Binding-site contacts:
Ligand atom C2 contacts residue ASN103 of chain 1.A at 2.5 Å.
Ligand atom C8 contacts residue ASN103 of chain 1.A at 4.3 Å.
Ligand atom C5 contacts residue GLY114 of chain 1.A at 4.4 Å.
Ligand atom O5 contacts residue ASN103 of chain 1.A at 2.4 Å (h-bond).
Ligand atom O5 contacts residue GLY114 of chain 1.A at 3.9 Å.
Ligand atom C1 contacts residue LYS117 of chain 1.A at 3.4 Å.
Ligand atom N2 contacts residue LYS117 of chain 1.A at 4.2 Å.
Ligand atom C5 contacts residue ASN103 of chain 1.A at 3.7 Å.
Ligand atom C6 contacts residue GLY114 of chain 1.A at 3.6 Å.
Ligand atom C1 contacts residue ASN103 of chain 1.A at 1.4 Å.
Ligand atom C1 contacts residue ARG140 of chain 1.A at 4.3 Å.
Ligand atom N2 contacts residue ASN103 of chain 1.A at 2.9 Å (h-bond).
Ligand atom C3 contacts residue ASN103 of chain 1.A at 3.8 Å.
Ligand atom C7 contacts residue ASN103 of chain 1.A at 3.7 Å.
Ligand atom O5 contacts residue LYS117 of chain 1.A at 4.3 Å.
Ligand atom C7 contacts residue THR102 of chain 1.A at 4.2 Å.
Ligand atom C8 contacts residue CYS101 of chain 1.A at 3.5 Å (hydrophobic).
Ligand atom C8 contacts residue THR102 of chain 1.A at 3.6 Å.
Ligand atom O6 contacts residue GLY114 of chain 1.A at 4.3 Å.
Ligand atom O5 contacts residue ARG140 of chain 1.A at 4.2 Å.
Ligand atom O7 contacts residue THR102 of chain 1.A at 4.4 Å.
Ligand atom C5 contacts residue ARG140 of chain 1.A at 4.4 Å.
Ligand atom C4 contacts residue ASN103 of chain 1.A at 4.2 Å.
Ligand atom C2 contacts residue LYS117 of chain 1.A at 4.4 Å.
Ligand atom O7 contacts residue ASN103 of chain 1.A at 3.9 Å.

This small molecule binds to this protein.
Small molecule (SMILES): CC(=O)N[C@@H]1[C@@H](O)[C@H](O)[C@@H](CO)O[C@H]1O

Sequence of chain 1.A:
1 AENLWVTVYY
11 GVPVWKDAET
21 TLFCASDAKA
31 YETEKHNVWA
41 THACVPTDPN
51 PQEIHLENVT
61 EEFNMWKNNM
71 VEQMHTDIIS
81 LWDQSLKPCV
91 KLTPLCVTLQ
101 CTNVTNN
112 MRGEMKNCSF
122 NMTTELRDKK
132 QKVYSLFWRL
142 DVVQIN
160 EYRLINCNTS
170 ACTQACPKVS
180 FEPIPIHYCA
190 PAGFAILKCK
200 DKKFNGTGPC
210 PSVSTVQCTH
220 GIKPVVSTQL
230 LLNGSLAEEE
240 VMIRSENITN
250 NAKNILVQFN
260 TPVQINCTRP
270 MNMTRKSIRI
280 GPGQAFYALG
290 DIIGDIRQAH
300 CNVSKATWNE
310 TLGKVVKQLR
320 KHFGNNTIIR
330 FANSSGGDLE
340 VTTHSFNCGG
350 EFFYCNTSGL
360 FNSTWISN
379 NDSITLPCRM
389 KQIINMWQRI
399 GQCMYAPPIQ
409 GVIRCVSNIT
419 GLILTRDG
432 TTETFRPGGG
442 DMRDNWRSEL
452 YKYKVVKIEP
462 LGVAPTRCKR